Binding-site contacts:
Ligand atom C1 contacts residue FE21 of chain 1.J at 3.1 Å.
Ligand atom C2 contacts residue ASN101 of chain 1.B at 3.6 Å.
Ligand atom O5 contacts residue GLU18 of chain 1.B at 4.2 Å.
Ligand atom O5 contacts residue ASN146 of chain 1.B at 2.8 Å (h-bond).
Ligand atom C1 contacts residue ASP196 of chain 1.B at 3.3 Å.
Ligand atom C1 contacts residue ASN146 of chain 1.B at 3.4 Å.
Ligand atom O2 contacts residue LEU16 of chain 1.B at 3.7 Å.
Ligand atom O4 contacts residue LYS256 of chain 1.B at 3.4 Å (salt-bridge).
Ligand atom O3 contacts residue ARG99 of chain 1.B at 3.1 Å (salt-bridge).
Ligand atom C2 contacts residue MET116 of chain 1.B at 4.1 Å (hydrophobic).
Ligand atom C2 contacts residue GLU18 of chain 1.B at 4.3 Å.
Ligand atom O5 contacts residue ASP196 of chain 1.B at 3.1 Å (salt-bridge).
Ligand atom C2 contacts residue FE21 of chain 1.J at 4.3 Å.
Ligand atom O2 contacts residue ARG99 of chain 1.B at 3.0 Å (salt-bridge).
Ligand atom O2 contacts residue GLU18 of chain 1.B at 4.2 Å.
Ligand atom O3 contacts residue LEU16 of chain 1.B at 4.0 Å.
Ligand atom O4 contacts residue TRP211 of chain 1.B at 3.6 Å.
Ligand atom O5 contacts residue FE21 of chain 1.J at 3.7 Å.
Ligand atom O1 contacts residue FE21 of chain 1.J at 1.9 Å.
Ligand atom C3 contacts residue ARG99 of chain 1.B at 4.0 Å.
Ligand atom C2 contacts residue ARG99 of chain 1.B at 3.7 Å.
Ligand atom O4 contacts residue GLU120 of chain 1.B at 4.3 Å.
Ligand atom O3 contacts residue LYS256 of chain 1.B at 3.9 Å.
Ligand atom O1 contacts residue ASN146 of chain 1.B at 2.8 Å (h-bond).
Ligand atom C1 contacts residue ASN101 of chain 1.B at 3.9 Å.
Ligand atom O1 contacts residue GLU18 of chain 1.B at 2.9 Å (salt-bridge).
Ligand atom O3 contacts residue GLU120 of chain 1.B at 3.4 Å (salt-bridge).
Ligand atom C1 contacts residue GLU18 of chain 1.B at 3.3 Å.
Ligand atom O3 contacts residue MET116 of chain 1.B at 3.8 Å.
Ligand atom O1 contacts residue ASP196 of chain 1.B at 2.9 Å (salt-bridge).
Ligand atom O2 contacts residue MET116 of chain 1.B at 4.1 Å.
Ligand atom O2 contacts residue ASN101 of chain 1.B at 2.8 Å (h-bond).
Ligand atom C5 contacts residue ASP196 of chain 1.B at 3.5 Å.
Ligand atom O5 contacts residue ILE144 of chain 1.B at 4.1 Å.
Ligand atom C5 contacts residue ASN146 of chain 1.B at 4.1 Å.
Ligand atom C5 contacts residue TRP211 of chain 1.B at 3.7 Å (hydrophobic).
Ligand atom C3 contacts residue LEU16 of chain 1.B at 4.1 Å (hydrophobic).
Ligand atom O1 contacts residue ASN101 of chain 1.B at 2.9 Å (h-bond).
Ligand atom C4 contacts residue TRP211 of chain 1.B at 4.3 Å (hydrophobic).
Ligand atom O2 contacts residue ILE32 of chain 1.B at 3.8 Å.

The small molecule below binds the protein below.
Small molecule (SMILES): O[C@@H]1[C@@H](O)[C@H](O)OC[C@H]1O

Sequence of chain 1.B:
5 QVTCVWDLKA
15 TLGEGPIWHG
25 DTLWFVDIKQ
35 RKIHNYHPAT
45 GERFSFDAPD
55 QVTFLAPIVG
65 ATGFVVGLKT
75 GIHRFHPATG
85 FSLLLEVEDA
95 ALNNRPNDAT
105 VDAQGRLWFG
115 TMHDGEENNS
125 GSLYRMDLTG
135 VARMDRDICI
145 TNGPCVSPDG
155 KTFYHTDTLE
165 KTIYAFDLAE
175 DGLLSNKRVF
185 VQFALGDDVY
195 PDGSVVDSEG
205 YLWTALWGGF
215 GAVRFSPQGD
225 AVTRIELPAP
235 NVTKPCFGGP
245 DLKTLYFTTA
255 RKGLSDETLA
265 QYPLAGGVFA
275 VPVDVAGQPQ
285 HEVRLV